Sequence of chain 3.A:
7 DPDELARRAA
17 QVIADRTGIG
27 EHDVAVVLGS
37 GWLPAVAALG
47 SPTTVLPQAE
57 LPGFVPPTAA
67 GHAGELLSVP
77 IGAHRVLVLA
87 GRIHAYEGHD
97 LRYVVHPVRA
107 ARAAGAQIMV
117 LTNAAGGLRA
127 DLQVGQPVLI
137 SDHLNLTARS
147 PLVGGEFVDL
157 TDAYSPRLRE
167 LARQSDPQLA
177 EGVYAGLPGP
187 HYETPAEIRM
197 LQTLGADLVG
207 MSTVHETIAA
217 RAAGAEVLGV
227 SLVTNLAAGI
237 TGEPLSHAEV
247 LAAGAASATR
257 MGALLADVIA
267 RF

A small-molecule ligand and the protein it binds are described below.
Small molecule (SMILES): COc1ccc(/C=C/P(=O)(O)O)c(Sc2c[nH]c3c(=O)[nH]cnc23)c1

Sequence of chain 1.A:
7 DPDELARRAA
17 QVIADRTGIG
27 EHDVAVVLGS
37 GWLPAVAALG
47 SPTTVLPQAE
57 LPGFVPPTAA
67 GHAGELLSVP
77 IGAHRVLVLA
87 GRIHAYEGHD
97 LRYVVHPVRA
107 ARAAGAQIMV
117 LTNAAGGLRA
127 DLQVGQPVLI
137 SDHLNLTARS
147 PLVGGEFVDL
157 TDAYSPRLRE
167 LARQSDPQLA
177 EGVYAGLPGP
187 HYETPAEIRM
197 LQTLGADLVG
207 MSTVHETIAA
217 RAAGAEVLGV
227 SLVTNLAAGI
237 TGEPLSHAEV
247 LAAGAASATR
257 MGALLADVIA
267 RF

Binding-site contacts:
Ligand atom O4 contacts residue HIS90 of chain 3.A at 2.6 Å (h-bond).
Ligand atom O5 contacts residue LEU241 of chain 3.A at 3.6 Å.
Ligand atom C13 contacts residue GLU189 of chain 3.A at 3.1 Å.
Ligand atom N3 contacts residue GLY206 of chain 3.A at 3.5 Å.
Ligand atom O1 contacts residue HIS243 of chain 3.A at 3.3 Å.
Ligand atom O2 contacts residue ARG88 of chain 3.A at 3.5 Å (salt-bridge).
Ligand atom C10 contacts residue ALA121 of chain 3.A at 3.6 Å (hydrophobic).
Ligand atom N1 contacts residue GLY122 of chain 3.A at 3.3 Å (h-bond).
Ligand atom S1 contacts residue ALA120 of chain 3.A at 3.2 Å (h-bond).
Ligand atom O5 contacts residue ASN231 of chain 3.A at 2.9 Å (h-bond).
Ligand atom O4 contacts residue ARG88 of chain 3.A at 2.9 Å (salt-bridge).
Ligand atom N2 contacts residue VAL205 of chain 3.A at 3.7 Å.
Ligand atom C12 contacts residue TYR188 of chain 3.A at 3.6 Å (hydrophobic).
Ligand atom P1 contacts residue ARG88 of chain 3.A at 3.5 Å.
Ligand atom C12 contacts residue GLU189 of chain 3.A at 3.7 Å.
Ligand atom O2 contacts residue ASN119 of chain 3.A at 3.2 Å.
Ligand atom O4 contacts residue SER36 of chain 3.A at 3.7 Å.
Ligand atom N3 contacts residue MET207 of chain 3.A at 3.6 Å.
Ligand atom O5 contacts residue GLY122 of chain 3.A at 3.6 Å.
Ligand atom P1 contacts residue HIS90 of chain 3.A at 3.6 Å.
Ligand atom O2 contacts residue SER208 of chain 3.A at 2.5 Å (h-bond).
Ligand atom C7 contacts residue HIS90 of chain 3.A at 3.4 Å.
Ligand atom O1 contacts residue PHE153 of chain 1.A at 3.4 Å.
Ligand atom C11 contacts residue GLY122 of chain 3.A at 3.5 Å.
Ligand atom N1 contacts residue THR230 of chain 3.A at 3.5 Å (h-bond).
Ligand atom C4 contacts residue TYR92 of chain 3.A at 3.4 Å (hydrophobic).
Ligand atom N1 contacts residue ALA121 of chain 3.A at 3.6 Å.
Ligand atom C3 contacts residue PHE153 of chain 1.A at 3.5 Å (hydrophobic).
Ligand atom N1 contacts residue ASN231 of chain 3.A at 2.8 Å (h-bond).
Ligand atom N3 contacts residue VAL205 of chain 3.A at 3.6 Å (h-bond).
Ligand atom C14 contacts residue VAL205 of chain 3.A at 3.6 Å (hydrophobic).
Ligand atom N2 contacts residue GLU189 of chain 3.A at 2.7 Å (salt-bridge).
Ligand atom O3 contacts residue GLY35 of chain 3.A at 3.5 Å.
Ligand atom O4 contacts residue GLY35 of chain 3.A at 3.5 Å.
Ligand atom O3 contacts residue ASN119 of chain 3.A at 3.4 Å.
Ligand atom O3 contacts residue SER36 of chain 3.A at 2.6 Å (h-bond).
Ligand atom C1 contacts residue TYR188 of chain 3.A at 3.0 Å (hydrophobic).
Ligand atom O5 contacts residue TYR188 of chain 3.A at 3.6 Å.
Ligand atom O3 contacts residue ALA120 of chain 3.A at 3.1 Å (h-bond).
Ligand atom C10 contacts residue THR230 of chain 3.A at 3.3 Å.